The small molecule below binds the protein below.
Small molecule (SMILES): O=c1c2c3c(sc2ncn1Cc1nnn[nH]1)CCCC3

Binding-site contacts:
Ligand atom S15 contacts residue LYS14 of chain 1.A at 4.1 Å.
Ligand atom N9 contacts residue LYS14 of chain 1.A at 3.7 Å.
Ligand atom C10 contacts residue LYS14 of chain 1.A at 3.9 Å.
Ligand atom C8 contacts residue LYS14 of chain 1.A at 4.1 Å.

Sequence of chain 1.A:
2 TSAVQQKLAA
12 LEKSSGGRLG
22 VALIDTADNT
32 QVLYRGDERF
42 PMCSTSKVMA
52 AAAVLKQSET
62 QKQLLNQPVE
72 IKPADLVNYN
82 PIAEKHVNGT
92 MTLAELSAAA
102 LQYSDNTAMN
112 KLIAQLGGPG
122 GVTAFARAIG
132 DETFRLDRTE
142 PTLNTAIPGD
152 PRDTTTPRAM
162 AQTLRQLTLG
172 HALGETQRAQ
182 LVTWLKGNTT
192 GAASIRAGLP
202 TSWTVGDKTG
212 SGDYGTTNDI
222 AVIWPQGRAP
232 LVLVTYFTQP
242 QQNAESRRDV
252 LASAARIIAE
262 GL